This small molecule binds to this protein.
Small molecule (SMILES): CC(=O)N[C@@H]1[C@@H](O)[C@H](O)[C@@H](CO)O[C@H]1O

Sequence of chain 2.A:
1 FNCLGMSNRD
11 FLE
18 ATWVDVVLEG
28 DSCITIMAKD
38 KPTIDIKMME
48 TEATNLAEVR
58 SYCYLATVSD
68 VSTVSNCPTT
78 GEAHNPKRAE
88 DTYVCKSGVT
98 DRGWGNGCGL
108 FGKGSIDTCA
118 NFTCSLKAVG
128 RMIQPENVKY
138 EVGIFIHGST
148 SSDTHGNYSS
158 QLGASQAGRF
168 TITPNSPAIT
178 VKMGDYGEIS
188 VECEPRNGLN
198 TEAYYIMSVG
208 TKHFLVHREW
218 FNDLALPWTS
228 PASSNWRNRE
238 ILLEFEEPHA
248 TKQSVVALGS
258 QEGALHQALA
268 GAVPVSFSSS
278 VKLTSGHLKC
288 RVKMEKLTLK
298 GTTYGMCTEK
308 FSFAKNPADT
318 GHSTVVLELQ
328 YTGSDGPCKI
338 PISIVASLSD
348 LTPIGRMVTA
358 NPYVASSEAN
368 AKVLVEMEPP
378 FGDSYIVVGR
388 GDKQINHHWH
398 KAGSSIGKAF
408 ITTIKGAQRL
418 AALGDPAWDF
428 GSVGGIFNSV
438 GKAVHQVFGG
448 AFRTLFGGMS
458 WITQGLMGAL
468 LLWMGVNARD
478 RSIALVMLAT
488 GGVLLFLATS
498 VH

Binding-site contacts:
Ligand atom N2 contacts residue ASN118 of chain 2.A at 2.9 Å (h-bond).
Ligand atom C8 contacts residue ASN118 of chain 2.A at 3.6 Å.
Ligand atom C1 contacts residue THR89 of chain 2.A at 4.2 Å.
Ligand atom N2 contacts residue ASP67 of chain 2.A at 4.5 Å.
Ligand atom O7 contacts residue TYR90 of chain 2.A at 3.8 Å.
Ligand atom C8 contacts residue SER66 of chain 2.A at 3.3 Å.
Ligand atom C2 contacts residue ASN118 of chain 2.A at 2.4 Å.
Ligand atom C5 contacts residue THR120 of chain 2.A at 4.0 Å.
Ligand atom O6 contacts residue THR89 of chain 2.A at 4.0 Å.
Ligand atom O7 contacts residue ASN118 of chain 2.A at 4.3 Å.
Ligand atom O5 contacts residue THR120 of chain 2.A at 3.2 Å (h-bond).
Ligand atom O5 contacts residue THR89 of chain 2.A at 4.5 Å.
Ligand atom C8 contacts residue ASP67 of chain 2.A at 3.3 Å.
Ligand atom C4 contacts residue ASN118 of chain 2.A at 4.2 Å.
Ligand atom C7 contacts residue ASP67 of chain 2.A at 3.3 Å.
Ligand atom N2 contacts residue TYR90 of chain 2.A at 4.2 Å.
Ligand atom C3 contacts residue ASN118 of chain 2.A at 3.8 Å.
Ligand atom O5 contacts residue ASN118 of chain 2.A at 2.4 Å (h-bond).
Ligand atom O6 contacts residue PHE119 of chain 2.A at 3.0 Å (h-bond).
Ligand atom C1 contacts residue THR120 of chain 2.A at 4.4 Å.
Ligand atom C1 contacts residue ASN118 of chain 2.A at 1.4 Å.
Ligand atom O5 contacts residue PHE119 of chain 2.A at 4.1 Å.
Ligand atom C6 contacts residue PHE119 of chain 2.A at 4.2 Å (hydrophobic).
Ligand atom C6 contacts residue THR120 of chain 2.A at 3.4 Å.
Ligand atom C7 contacts residue TYR90 of chain 2.A at 4.2 Å (hydrophobic).
Ligand atom C5 contacts residue ASN118 of chain 2.A at 3.6 Å.
Ligand atom C7 contacts residue ASN118 of chain 2.A at 3.4 Å.
Ligand atom O7 contacts residue ASP67 of chain 2.A at 2.8 Å (salt-bridge).
Ligand atom C5 contacts residue THR89 of chain 2.A at 4.5 Å.
Ligand atom O6 contacts residue THR120 of chain 2.A at 3.1 Å (h-bond).